Sequence of chain 2.A:
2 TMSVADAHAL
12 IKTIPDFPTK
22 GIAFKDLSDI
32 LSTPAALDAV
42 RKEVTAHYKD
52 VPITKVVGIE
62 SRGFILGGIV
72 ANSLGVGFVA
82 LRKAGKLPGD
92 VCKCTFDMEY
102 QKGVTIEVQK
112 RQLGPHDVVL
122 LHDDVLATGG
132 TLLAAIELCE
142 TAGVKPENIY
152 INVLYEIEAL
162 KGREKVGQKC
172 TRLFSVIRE

This small molecule binds to this protein.
Small molecule (SMILES): O=P(O)(O)OC[C@H]1O[C@H](O[P](=O)(O)OP(=O)(O)O)[C@H](O)[C@@H]1O

Sequence of chain 1.A:
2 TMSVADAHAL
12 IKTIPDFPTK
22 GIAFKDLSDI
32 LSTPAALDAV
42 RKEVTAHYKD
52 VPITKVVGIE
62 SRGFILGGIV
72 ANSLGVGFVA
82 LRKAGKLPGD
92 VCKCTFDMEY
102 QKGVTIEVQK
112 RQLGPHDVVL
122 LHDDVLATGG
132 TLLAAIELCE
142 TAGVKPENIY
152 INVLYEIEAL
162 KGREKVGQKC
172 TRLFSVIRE

Binding-site contacts:
Ligand atom O3P contacts residue ALA128 of chain 1.A at 3.3 Å.
Ligand atom O1A contacts residue MET99 of chain 1.A at 3.6 Å.
Ligand atom O3 contacts residue MG1 of chain 1.B at 2.5 Å.
Ligand atom O2P contacts residue MET99 of chain 1.A at 3.3 Å.
Ligand atom O2 contacts residue ARG63 of chain 1.A at 3.2 Å.
Ligand atom O3B contacts residue MG1 of chain 1.B at 2.2 Å.
Ligand atom P contacts residue THR129 of chain 1.A at 3.5 Å.
Ligand atom O2B contacts residue ARG83 of chain 2.A at 3.1 Å (salt-bridge).
Ligand atom O2 contacts residue ASP125 of chain 1.A at 2.7 Å (salt-bridge).
Ligand atom O2 contacts residue MG1 of chain 1.B at 2.5 Å.
Ligand atom C2 contacts residue ASP125 of chain 1.A at 3.5 Å.
Ligand atom O1P contacts residue THR129 of chain 1.A at 3.0 Å (h-bond).
Ligand atom O1P contacts residue ALA128 of chain 1.A at 2.8 Å (h-bond).
Ligand atom O5 contacts residue ALA128 of chain 1.A at 3.5 Å.
Ligand atom O1B contacts residue ARG63 of chain 1.A at 3.0 Å (salt-bridge).
Ligand atom O2P contacts residue THR132 of chain 1.A at 2.9 Å (h-bond).
Ligand atom C2 contacts residue MG1 of chain 1.B at 3.2 Å.
Ligand atom O1P contacts residue GLY130 of chain 1.A at 2.8 Å (h-bond).
Ligand atom P contacts residue ALA128 of chain 1.A at 3.6 Å.
Ligand atom PA contacts residue MG1 of chain 1.B at 3.3 Å.
Ligand atom C1 contacts residue 9DA1 of chain 1.C at 3.4 Å.
Ligand atom O1B contacts residue ARG83 of chain 2.A at 3.5 Å (salt-bridge).
Ligand atom O3 contacts residue ASP124 of chain 1.A at 2.6 Å (salt-bridge).
Ligand atom C5 contacts residue VAL126 of chain 1.A at 3.4 Å (hydrophobic).
Ligand atom O4 contacts residue 9DA1 of chain 1.C at 3.5 Å.
Ligand atom O2A contacts residue TYR101 of chain 1.A at 2.8 Å (h-bond).
Ligand atom C3 contacts residue ASP124 of chain 1.A at 3.6 Å.
Ligand atom O2P contacts residue GLY131 of chain 1.A at 3.4 Å (h-bond).
Ligand atom C3 contacts residue MG1 of chain 1.B at 3.4 Å.
Ligand atom O3B contacts residue ARG63 of chain 1.A at 3.0 Å (salt-bridge).
Ligand atom O3P contacts residue GLU100 of chain 1.A at 3.2 Å (salt-bridge).
Ligand atom O2B contacts residue SER62 of chain 1.A at 3.4 Å (h-bond).
Ligand atom O3A contacts residue MG1 of chain 1.B at 3.0 Å.
Ligand atom O3P contacts residue THR129 of chain 1.A at 2.6 Å (h-bond).
Ligand atom PB contacts residue MG1 of chain 1.B at 3.2 Å.
Ligand atom O1 contacts residue MG1 of chain 1.B at 2.3 Å.
Ligand atom C1 contacts residue MG1 of chain 1.B at 3.3 Å.
Ligand atom C3 contacts residue VAL126 of chain 1.A at 3.5 Å (hydrophobic).
Ligand atom O3B contacts residue SER62 of chain 1.A at 2.9 Å (h-bond).
Ligand atom O4 contacts residue MET99 of chain 1.A at 3.1 Å.